Binding-site contacts:
Ligand atom C7 contacts residue ASN115 of chain 1.A at 3.1 Å.
Ligand atom N2 contacts residue TYR132 of chain 1.A at 3.8 Å.
Ligand atom C8 contacts residue ASN115 of chain 1.A at 4.3 Å.
Ligand atom O5 contacts residue TYR132 of chain 1.A at 4.3 Å.
Ligand atom C6 contacts residue GLU74 of chain 1.C at 3.5 Å.
Ligand atom O6 contacts residue ASP72 of chain 1.C at 3.7 Å.
Ligand atom C6 contacts residue THR73 of chain 1.C at 4.1 Å.
Ligand atom C6 contacts residue ASP72 of chain 1.C at 3.2 Å.
Ligand atom C4 contacts residue ASN115 of chain 1.A at 4.2 Å.
Ligand atom C3 contacts residue ASN115 of chain 1.A at 3.8 Å.
Ligand atom N2 contacts residue LYS130 of chain 1.A at 4.2 Å.
Ligand atom O6 contacts residue GLU74 of chain 1.C at 2.4 Å (salt-bridge).
Ligand atom N2 contacts residue ASN115 of chain 1.A at 2.9 Å (h-bond).
Ligand atom O5 contacts residue ASN115 of chain 1.A at 2.4 Å (h-bond).
Ligand atom O3 contacts residue PHE53 of chain 1.C at 4.2 Å.
Ligand atom O6 contacts residue THR73 of chain 1.C at 4.1 Å.
Ligand atom C7 contacts residue THR73 of chain 1.C at 3.5 Å.
Ligand atom O7 contacts residue TYR132 of chain 1.A at 3.6 Å.
Ligand atom C3 contacts residue TYR132 of chain 1.A at 4.1 Å (hydrophobic).
Ligand atom O6 contacts residue ILE71 of chain 1.C at 4.2 Å.
Ligand atom C8 contacts residue LYS130 of chain 1.A at 3.3 Å.
Ligand atom C5 contacts residue GLU74 of chain 1.C at 3.9 Å.
Ligand atom N2 contacts residue THR73 of chain 1.C at 3.8 Å.
Ligand atom C7 contacts residue TYR132 of chain 1.A at 4.2 Å (hydrophobic).
Ligand atom C5 contacts residue TYR132 of chain 1.A at 4.1 Å (hydrophobic).
Ligand atom C6 contacts residue SER117 of chain 1.A at 4.1 Å.
Ligand atom O7 contacts residue THR73 of chain 1.C at 3.5 Å.
Ligand atom C5 contacts residue ASN115 of chain 1.A at 3.6 Å.
Ligand atom O7 contacts residue ASN115 of chain 1.A at 3.0 Å (h-bond).
Ligand atom O3 contacts residue THR73 of chain 1.C at 3.3 Å.
Ligand atom C2 contacts residue TYR132 of chain 1.A at 4.1 Å (hydrophobic).
Ligand atom C8 contacts residue THR73 of chain 1.C at 3.9 Å.
Ligand atom O5 contacts residue GLU74 of chain 1.C at 3.5 Å (salt-bridge).
Ligand atom C1 contacts residue TYR132 of chain 1.A at 3.6 Å (hydrophobic).
Ligand atom C1 contacts residue ASN115 of chain 1.A at 1.4 Å.
Ligand atom C4 contacts residue GLU74 of chain 1.C at 4.2 Å.
Ligand atom C2 contacts residue THR73 of chain 1.C at 4.2 Å.
Ligand atom C8 contacts residue TYR132 of chain 1.A at 4.3 Å (hydrophobic).
Ligand atom C2 contacts residue ASN115 of chain 1.A at 2.5 Å.
Ligand atom C6 contacts residue LYS130 of chain 1.A at 4.3 Å.

Sequence of chain 1.C:
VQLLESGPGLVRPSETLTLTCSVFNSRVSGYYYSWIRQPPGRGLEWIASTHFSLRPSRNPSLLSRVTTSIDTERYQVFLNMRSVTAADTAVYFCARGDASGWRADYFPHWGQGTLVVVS

A protein and the small-molecule ligand that binds it are described below.
Small molecule (SMILES): CC(=O)N[C@H]1[C@H](O[C@H]2[C@H](O)[C@@H](NC(C)=O)CO[C@@H]2CO)O[C@H](CO)[C@@H](O)[C@@H]1O

Sequence of chain 1.A:
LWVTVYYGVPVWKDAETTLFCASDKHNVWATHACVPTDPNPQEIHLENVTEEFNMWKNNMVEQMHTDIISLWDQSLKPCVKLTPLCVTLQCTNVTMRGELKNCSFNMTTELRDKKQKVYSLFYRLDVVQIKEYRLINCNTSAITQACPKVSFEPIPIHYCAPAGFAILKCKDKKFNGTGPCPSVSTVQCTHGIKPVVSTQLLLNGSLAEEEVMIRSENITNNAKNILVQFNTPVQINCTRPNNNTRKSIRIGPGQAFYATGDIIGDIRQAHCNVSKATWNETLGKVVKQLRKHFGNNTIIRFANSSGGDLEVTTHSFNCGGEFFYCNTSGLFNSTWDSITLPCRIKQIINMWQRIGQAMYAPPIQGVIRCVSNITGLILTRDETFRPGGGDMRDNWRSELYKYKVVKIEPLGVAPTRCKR